Binding-site contacts:
Ligand atom C2 contacts residue ASN91 of chain 1.I at 2.4 Å.
Ligand atom N2 contacts residue ASN91 of chain 1.I at 3.0 Å (h-bond).
Ligand atom O5 contacts residue ASN91 of chain 1.I at 2.4 Å (h-bond).
Ligand atom O7 contacts residue ASN91 of chain 1.I at 3.8 Å.
Ligand atom C7 contacts residue GLY90 of chain 1.I at 4.2 Å.
Ligand atom C4 contacts residue ASN91 of chain 1.I at 4.2 Å.
Ligand atom C1 contacts residue ASN91 of chain 1.I at 1.4 Å.
Ligand atom C8 contacts residue GLY90 of chain 1.I at 3.8 Å.
Ligand atom C7 contacts residue ASN91 of chain 1.I at 3.6 Å.
Ligand atom O7 contacts residue GLY90 of chain 1.I at 4.1 Å.
Ligand atom C3 contacts residue ASN91 of chain 1.I at 3.8 Å.
Ligand atom C5 contacts residue ASN91 of chain 1.I at 3.7 Å.

This protein binds this small molecule.
Small molecule (SMILES): CC(=O)N[C@@H]1[C@@H](O)[C@H](O)[C@@H](CO)O[C@H]1O

Sequence of chain 1.I:
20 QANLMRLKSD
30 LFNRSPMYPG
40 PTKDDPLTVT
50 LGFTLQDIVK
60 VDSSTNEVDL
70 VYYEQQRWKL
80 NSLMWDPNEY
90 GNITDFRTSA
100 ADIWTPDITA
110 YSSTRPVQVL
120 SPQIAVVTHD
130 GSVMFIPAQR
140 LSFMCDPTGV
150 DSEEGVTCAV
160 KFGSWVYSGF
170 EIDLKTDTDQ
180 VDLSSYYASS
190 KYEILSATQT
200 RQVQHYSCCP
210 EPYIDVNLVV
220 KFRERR